The small molecule below binds the protein below.
Small molecule (SMILES): C/C(=C\CNc1ncnc2[nH]cnc12)CO

Sequence of chain 1.A:
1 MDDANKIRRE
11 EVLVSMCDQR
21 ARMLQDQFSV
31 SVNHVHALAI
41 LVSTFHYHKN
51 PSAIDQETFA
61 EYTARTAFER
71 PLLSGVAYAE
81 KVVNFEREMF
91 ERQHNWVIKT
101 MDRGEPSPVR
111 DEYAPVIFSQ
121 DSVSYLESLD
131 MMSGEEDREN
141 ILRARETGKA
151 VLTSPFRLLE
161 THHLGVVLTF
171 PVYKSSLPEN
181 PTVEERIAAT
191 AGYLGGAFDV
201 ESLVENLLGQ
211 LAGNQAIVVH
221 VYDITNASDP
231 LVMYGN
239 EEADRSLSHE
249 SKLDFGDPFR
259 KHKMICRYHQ

Binding-site contacts:
Ligand atom C8 contacts residue ASP137 of chain 1.A at 3.4 Å.
Ligand atom N1 contacts residue ALA197 of chain 1.A at 3.9 Å.
Ligand atom C12 contacts residue GLY195 of chain 1.A at 3.6 Å.
Ligand atom C6 contacts residue ASP137 of chain 1.A at 4.0 Å.
Ligand atom C13 contacts residue GLY195 of chain 1.A at 3.5 Å.
Ligand atom N10 contacts residue ASP137 of chain 1.A at 3.0 Å (salt-bridge).
Ligand atom C4 contacts residue LEU159 of chain 1.A at 4.0 Å (hydrophobic).
Ligand atom C11 contacts residue ASP137 of chain 1.A at 3.9 Å.
Ligand atom C8 contacts residue LEU159 of chain 1.A at 3.8 Å (hydrophobic).
Ligand atom N7 contacts residue LEU159 of chain 1.A at 3.0 Å (h-bond).
Ligand atom O16 contacts residue ILE141 of chain 1.A at 3.8 Å.
Ligand atom C13 contacts residue MET131 of chain 1.A at 3.9 Å (hydrophobic).
Ligand atom N10 contacts residue VAL167 of chain 1.A at 3.7 Å.
Ligand atom O16 contacts residue TYR193 of chain 1.A at 4.0 Å.
Ligand atom C14 contacts residue GLY195 of chain 1.A at 3.8 Å.
Ligand atom C15 contacts residue GLY195 of chain 1.A at 3.9 Å.
Ligand atom N9 contacts residue ASP137 of chain 1.A at 2.6 Å (salt-bridge).
Ligand atom C14 contacts residue THR169 of chain 1.A at 4.0 Å.
Ligand atom N10 contacts residue MET131 of chain 1.A at 3.9 Å.
Ligand atom C6 contacts residue VAL167 of chain 1.A at 3.8 Å (hydrophobic).
Ligand atom C15 contacts residue MET131 of chain 1.A at 3.9 Å (hydrophobic).
Ligand atom O16 contacts residue GLY195 of chain 1.A at 4.0 Å.
Ligand atom C5 contacts residue ASP137 of chain 1.A at 3.8 Å.
Ligand atom C15 contacts residue VAL116 of chain 1.A at 4.1 Å (hydrophobic).
Ligand atom C2 contacts residue LEU126 of chain 1.A at 3.6 Å (hydrophobic).
Ligand atom C12 contacts residue VAL167 of chain 1.A at 3.8 Å (hydrophobic).
Ligand atom C8 contacts residue PHE156 of chain 1.A at 3.7 Å (hydrophobic).
Ligand atom N7 contacts residue LEU158 of chain 1.A at 3.6 Å.
Ligand atom N9 contacts residue PHE156 of chain 1.A at 3.9 Å.
Ligand atom N1 contacts residue LEU126 of chain 1.A at 3.5 Å.
Ligand atom C12 contacts residue ASP137 of chain 1.A at 3.6 Å.
Ligand atom N9 contacts residue VAL167 of chain 1.A at 3.8 Å.
Ligand atom C2 contacts residue ALA197 of chain 1.A at 3.5 Å (hydrophobic).
Ligand atom C11 contacts residue VAL167 of chain 1.A at 3.9 Å (hydrophobic).
Ligand atom O16 contacts residue THR169 of chain 1.A at 2.7 Å (h-bond).
Ligand atom C5 contacts residue VAL167 of chain 1.A at 3.7 Å (hydrophobic).
Ligand atom C4 contacts residue LEU158 of chain 1.A at 4.1 Å (hydrophobic).
Ligand atom N3 contacts residue ALA197 of chain 1.A at 4.0 Å.
Ligand atom C15 contacts residue ALA77 of chain 1.A at 3.7 Å (hydrophobic).
Ligand atom C14 contacts residue TYR193 of chain 1.A at 3.9 Å (hydrophobic).